A small-molecule ligand and the protein it binds are described below.
Small molecule (SMILES): Cc1cn([C@H]2C[C@H](O[P](=O)(O)OC[C@H]3O[C@@H](n4cc(C)c(=O)[nH]c4=O)C[C@@H]3O)[C@@H](CO[P](=O)(O)O[C@H]3C[C@H](n4cnc5c(=O)nc(N)[nH]c54)O[C@@H]3CO[P](=O)(O)O[C@H]3C[C@H](n4cnc5c(N)ncnc54)O[C@@H]3CO[P](=O)(O)O[C@H]3C[C@H](n4cnc5c(=O)nc(N)[nH]c54)O[C@@H]3CO[P](=O)(O)O[C@H]3C[C@H](n4cnc5c(N)ncnc54)O[C@@H]3CO[P](=O)(O)O[C@H]3C[C@H](n4ccc(N)nc4=O)O[C@@H]3CO[P](=O)(O)O[C@H]3C[C@H](n4cnc5c(=O)nc(N)[nH]c54)O[C@@H]3COP(=O)=O)O2)c(=O)[nH]c1=O

Binding-site contacts:
Ligand atom C4 contacts residue DA2 of chain 1.D at 3.6 Å.
Ligand atom N4 contacts residue DG8 of chain 1.D at 3.0 Å (h-bond).
Ligand atom O2 contacts residue DA3 of chain 1.D at 3.6 Å.
Ligand atom N3 contacts residue DG8 of chain 1.D at 3.5 Å (h-bond).
Ligand atom N3 contacts residue DG8 of chain 1.D at 2.9 Å (h-bond).
Ligand atom C4 contacts residue DA3 of chain 1.D at 3.7 Å.
Ligand atom C2 contacts residue DT5 of chain 1.D at 3.4 Å.
Ligand atom C2 contacts residue DC4 of chain 1.D at 3.6 Å.
Ligand atom O4 contacts residue DA2 of chain 1.D at 3.0 Å (h-bond).
Ligand atom N2 contacts residue DC4 of chain 1.D at 2.7 Å (h-bond).
Ligand atom C2 contacts residue DA3 of chain 1.D at 3.6 Å.
Ligand atom N2 contacts residue DT7 of chain 1.D at 3.5 Å (h-bond).
Ligand atom N1 contacts residue DT5 of chain 1.D at 2.8 Å (h-bond).
Ligand atom N6 contacts residue DT7 of chain 1.D at 3.0 Å (h-bond).
Ligand atom O2 contacts residue DA2 of chain 1.D at 3.5 Å.
Ligand atom N3 contacts residue DA3 of chain 1.D at 2.8 Å (h-bond).
Ligand atom C2 contacts residue DC9 of chain 1.D at 3.6 Å.
Ligand atom C2 contacts residue DT7 of chain 1.D at 3.6 Å.
Ligand atom C2 contacts residue DG8 of chain 1.D at 3.6 Å.
Ligand atom C2 contacts residue DA2 of chain 1.D at 3.6 Å.
Ligand atom O2 contacts residue DG8 of chain 1.D at 2.8 Å (h-bond).
Ligand atom C2 contacts residue DC6 of chain 1.D at 3.7 Å.
Ligand atom N1 contacts residue DC9 of chain 1.D at 2.9 Å (h-bond).
Ligand atom N1 contacts residue DC6 of chain 1.D at 2.9 Å (h-bond).
Ligand atom O4 contacts residue DA3 of chain 1.D at 3.0 Å (h-bond).
Ligand atom N2 contacts residue DC9 of chain 1.D at 2.7 Å (h-bond).
Ligand atom N2 contacts residue DT5 of chain 1.D at 3.1 Å (h-bond).
Ligand atom O6 contacts residue DC6 of chain 1.D at 2.9 Å (h-bond).
Ligand atom O6 contacts residue DC9 of chain 1.D at 3.0 Å (h-bond).
Ligand atom O6 contacts residue DC4 of chain 1.D at 3.0 Å (h-bond).
Ligand atom C2 contacts residue DT5 of chain 1.D at 3.4 Å.
Ligand atom N2 contacts residue DC6 of chain 1.D at 2.8 Å (h-bond).
Ligand atom N1 contacts residue DT7 of chain 1.D at 2.9 Å (h-bond).
Ligand atom C2 contacts residue DG8 of chain 1.D at 3.4 Å.
Ligand atom N3 contacts residue DA2 of chain 1.D at 2.8 Å (h-bond).
Ligand atom N1 contacts residue DC4 of chain 1.D at 2.9 Å (h-bond).
Ligand atom O6 contacts residue DG8 of chain 1.D at 3.7 Å.
Ligand atom N6 contacts residue DT5 of chain 1.D at 3.1 Å (h-bond).
Ligand atom N1 contacts residue DT5 of chain 1.D at 3.7 Å.
Ligand atom O2 contacts residue DC4 of chain 1.D at 3.6 Å.